A protein and the small-molecule ligand that binds it are described below.
Small molecule (SMILES): CC(=O)N[C@@H]1[C@@H](O)[C@H](O)[C@@H](CO)O[C@H]1O

Sequence of chain 20.B:
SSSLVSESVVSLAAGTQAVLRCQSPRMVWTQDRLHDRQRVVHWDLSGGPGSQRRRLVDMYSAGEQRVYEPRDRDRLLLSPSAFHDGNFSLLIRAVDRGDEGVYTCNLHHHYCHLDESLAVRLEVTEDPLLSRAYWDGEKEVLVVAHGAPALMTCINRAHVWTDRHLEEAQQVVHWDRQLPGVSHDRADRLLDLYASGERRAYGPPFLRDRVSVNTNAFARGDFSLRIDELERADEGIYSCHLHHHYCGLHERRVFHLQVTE

Binding-site contacts:
Ligand atom O7 contacts residue ASP85 of chain 20.B at 4.3 Å.
Ligand atom C5 contacts residue SER89 of chain 20.B at 4.3 Å.
Ligand atom N2 contacts residue ASN87 of chain 20.B at 2.9 Å (h-bond).
Ligand atom C4 contacts residue LEU151 of chain 20.B at 4.4 Å (hydrophobic).
Ligand atom C2 contacts residue ASN87 of chain 20.B at 2.4 Å.
Ligand atom C3 contacts residue ASN87 of chain 20.B at 3.7 Å.
Ligand atom O5 contacts residue ASN87 of chain 20.B at 2.3 Å (h-bond).
Ligand atom C7 contacts residue ASN87 of chain 20.B at 3.6 Å.
Ligand atom C1 contacts residue ASN87 of chain 20.B at 1.4 Å.
Ligand atom C5 contacts residue ASN87 of chain 20.B at 3.7 Å.
Ligand atom C1 contacts residue SER89 of chain 20.B at 4.5 Å.
Ligand atom C6 contacts residue LEU151 of chain 20.B at 3.8 Å (hydrophobic).
Ligand atom C5 contacts residue LEU151 of chain 20.B at 4.1 Å (hydrophobic).
Ligand atom O6 contacts residue LEU151 of chain 20.B at 3.4 Å.
Ligand atom C4 contacts residue ASN87 of chain 20.B at 4.2 Å.
Ligand atom O4 contacts residue LEU151 of chain 20.B at 3.7 Å.
Ligand atom O5 contacts residue SER79 of chain 20.B at 4.4 Å.
Ligand atom O7 contacts residue ASN87 of chain 20.B at 3.9 Å.
Ligand atom O5 contacts residue SER89 of chain 20.B at 4.1 Å.